Sequence of chain 1.D:
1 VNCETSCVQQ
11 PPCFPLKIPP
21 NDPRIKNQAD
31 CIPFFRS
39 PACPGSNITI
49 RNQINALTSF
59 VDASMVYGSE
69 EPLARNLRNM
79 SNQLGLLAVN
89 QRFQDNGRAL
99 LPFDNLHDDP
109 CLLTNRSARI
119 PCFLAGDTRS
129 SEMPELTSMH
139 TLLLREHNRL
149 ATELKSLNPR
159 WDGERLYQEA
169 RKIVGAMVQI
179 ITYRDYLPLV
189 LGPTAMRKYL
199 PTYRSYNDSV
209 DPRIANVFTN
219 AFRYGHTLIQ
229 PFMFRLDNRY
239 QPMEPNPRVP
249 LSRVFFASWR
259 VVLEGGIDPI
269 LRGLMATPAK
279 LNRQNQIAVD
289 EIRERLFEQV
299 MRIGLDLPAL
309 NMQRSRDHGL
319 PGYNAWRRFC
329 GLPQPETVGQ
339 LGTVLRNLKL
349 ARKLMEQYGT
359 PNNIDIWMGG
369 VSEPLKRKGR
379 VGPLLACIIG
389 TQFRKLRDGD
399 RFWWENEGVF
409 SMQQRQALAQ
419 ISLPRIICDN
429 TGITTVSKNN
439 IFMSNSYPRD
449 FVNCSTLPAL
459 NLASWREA

A protein and the small-molecule ligand that binds it are described below.
Small molecule (SMILES): CCO[C@H](C)Cn1c(=S)[nH]c(=O)c2nc[nH]c21

Sequence of chain 1.C:
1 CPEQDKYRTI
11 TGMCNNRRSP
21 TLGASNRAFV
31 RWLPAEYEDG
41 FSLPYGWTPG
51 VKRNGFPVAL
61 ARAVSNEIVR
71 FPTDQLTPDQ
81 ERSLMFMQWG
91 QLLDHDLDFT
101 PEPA

Binding-site contacts:
Ligand atom N2 contacts residue HEM1 of chain 1.GA at 2.9 Å.
Ligand atom C10 contacts residue PHE99 of chain 1.C at 3.8 Å (hydrophobic).
Ligand atom N3 contacts residue ARG127 of chain 1.D at 3.5 Å.
Ligand atom C1 contacts residue PRO103 of chain 1.C at 3.9 Å (hydrophobic).
Ligand atom C8 contacts residue PHE295 of chain 1.D at 4.3 Å (hydrophobic).
Ligand atom C8 contacts residue HEM1 of chain 1.GA at 4.2 Å.
Ligand atom C9 contacts residue PHE295 of chain 1.D at 3.8 Å (hydrophobic).
Ligand atom C2 contacts residue GLU102 of chain 1.C at 3.1 Å.
Ligand atom S contacts residue PHE295 of chain 1.D at 3.6 Å.
Ligand atom S contacts residue HEM1 of chain 1.GA at 1.8 Å.
Ligand atom O2 contacts residue PHE295 of chain 1.D at 4.4 Å.
Ligand atom N4 contacts residue PHE99 of chain 1.C at 4.4 Å.
Ligand atom C3 contacts residue GLU102 of chain 1.C at 4.3 Å.
Ligand atom C9 contacts residue HEM1 of chain 1.GA at 2.8 Å.
Ligand atom C1 contacts residue GLU102 of chain 1.C at 2.9 Å.
Ligand atom C4 contacts residue PHE295 of chain 1.D at 4.1 Å (hydrophobic).
Ligand atom O2 contacts residue ARG127 of chain 1.D at 3.5 Å.
Ligand atom C8 contacts residue GLU130 of chain 1.D at 4.4 Å.
Ligand atom C2 contacts residue PHE35 of chain 1.D at 3.8 Å (hydrophobic).
Ligand atom N2 contacts residue PHE295 of chain 1.D at 3.7 Å.
Ligand atom C5 contacts residue GLU102 of chain 1.C at 4.2 Å.
Ligand atom N1 contacts residue HEM1 of chain 1.GA at 4.2 Å.
Ligand atom C8 contacts residue ARG127 of chain 1.D at 4.1 Å.
Ligand atom C7 contacts residue ARG127 of chain 1.D at 4.0 Å.
Ligand atom O2 contacts residue GLU130 of chain 1.D at 3.3 Å.
Ligand atom C1 contacts residue PHE35 of chain 1.D at 3.9 Å (hydrophobic).
Ligand atom N3 contacts residue PHE99 of chain 1.C at 4.0 Å.
Ligand atom O1 contacts residue GLU102 of chain 1.C at 3.8 Å.